Sequence of chain 1.A:
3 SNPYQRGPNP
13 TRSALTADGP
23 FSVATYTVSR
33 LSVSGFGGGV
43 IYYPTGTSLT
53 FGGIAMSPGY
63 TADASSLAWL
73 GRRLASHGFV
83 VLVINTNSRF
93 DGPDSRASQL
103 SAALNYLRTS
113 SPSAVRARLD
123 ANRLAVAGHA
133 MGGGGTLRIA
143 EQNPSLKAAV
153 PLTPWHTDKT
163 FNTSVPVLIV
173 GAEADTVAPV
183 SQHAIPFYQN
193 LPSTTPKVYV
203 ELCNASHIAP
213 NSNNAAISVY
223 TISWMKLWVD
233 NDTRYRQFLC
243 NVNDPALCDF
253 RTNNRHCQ

A small-molecule ligand and the protein it binds are described below.
Small molecule (SMILES): O=C(O)c1ccc(C(=O)OCCCCOC(=O)c2ccc(C(=O)O)cc2)cc1

Binding-site contacts:
Ligand atom C28 contacts residue GLY94 of chain 1.A at 3.3 Å.
Ligand atom O01 contacts residue ASP93 of chain 1.A at 3.7 Å.
Ligand atom O24 contacts residue GLY61 of chain 1.A at 3.6 Å.
Ligand atom C27 contacts residue GLY94 of chain 1.A at 3.9 Å.
Ligand atom O24 contacts residue TYR62 of chain 1.A at 2.9 Å (h-bond).
Ligand atom C21 contacts residue VAL179 of chain 1.A at 3.9 Å (hydrophobic).
Ligand atom O23 contacts residue ALA132 of chain 1.A at 3.2 Å.
Ligand atom O09 contacts residue TRP157 of chain 1.A at 3.9 Å.
Ligand atom C20 contacts residue TRP157 of chain 1.A at 3.9 Å (hydrophobic).
Ligand atom C28 contacts residue PHE92 of chain 1.A at 3.2 Å (hydrophobic).
Ligand atom C19 contacts residue MET133 of chain 1.A at 3.5 Å (hydrophobic).
Ligand atom C12 contacts residue TYR62 of chain 1.A at 3.8 Å (hydrophobic).
Ligand atom C21 contacts residue HIS209 of chain 1.A at 4.1 Å.
Ligand atom O10 contacts residue MET133 of chain 1.A at 3.5 Å.
Ligand atom C04 contacts residue GLY94 of chain 1.A at 3.4 Å.
Ligand atom C26 contacts residue TYR62 of chain 1.A at 3.8 Å (hydrophobic).
Ligand atom C27 contacts residue PHE92 of chain 1.A at 3.7 Å (hydrophobic).
Ligand atom C11 contacts residue MET133 of chain 1.A at 4.1 Å (hydrophobic).
Ligand atom O01 contacts residue SER97 of chain 1.A at 3.9 Å.
Ligand atom C22 contacts residue HIS209 of chain 1.A at 3.5 Å.
Ligand atom C05 contacts residue GLY94 of chain 1.A at 3.9 Å.
Ligand atom O24 contacts residue ALA132 of chain 1.A at 2.9 Å.
Ligand atom C20 contacts residue MET133 of chain 1.A at 3.7 Å (hydrophobic).
Ligand atom O15 contacts residue TRP157 of chain 1.A at 4.0 Å.
Ligand atom C18 contacts residue VAL179 of chain 1.A at 3.9 Å (hydrophobic).
Ligand atom O01 contacts residue GLY94 of chain 1.A at 2.8 Å (h-bond).
Ligand atom C02 contacts residue GLY94 of chain 1.A at 3.5 Å.
Ligand atom O24 contacts residue MET133 of chain 1.A at 2.9 Å (h-bond).
Ligand atom C26 contacts residue VAL179 of chain 1.A at 3.6 Å (hydrophobic).
Ligand atom C19 contacts residue TRP157 of chain 1.A at 3.7 Å (hydrophobic).
Ligand atom C22 contacts residue TYR62 of chain 1.A at 3.5 Å (hydrophobic).
Ligand atom O23 contacts residue HIS209 of chain 1.A at 2.8 Å (h-bond).
Ligand atom C22 contacts residue ALA132 of chain 1.A at 3.3 Å (hydrophobic).
Ligand atom O23 contacts residue TYR62 of chain 1.A at 3.9 Å.
Ligand atom C20 contacts residue TYR62 of chain 1.A at 3.8 Å (hydrophobic).
Ligand atom C25 contacts residue TYR62 of chain 1.A at 3.7 Å (hydrophobic).
Ligand atom C25 contacts residue VAL179 of chain 1.A at 3.6 Å (hydrophobic).
Ligand atom C21 contacts residue TYR62 of chain 1.A at 3.4 Å (hydrophobic).
Ligand atom C28 contacts residue ASP93 of chain 1.A at 3.9 Å.
Ligand atom C22 contacts residue MET133 of chain 1.A at 4.0 Å (hydrophobic).